Binding-site contacts:
Ligand atom C41 contacts residue ILE155 of chain 1.A at 3.5 Å (hydrophobic).
Ligand atom N3 contacts residue VAL160 of chain 1.C at 3.5 Å.
Ligand atom C2 contacts residue VAL160 of chain 1.C at 3.4 Å (hydrophobic).
Ligand atom N11 contacts residue ILE168 of chain 1.A at 2.8 Å (h-bond).
Ligand atom O3'1 contacts residue ASN159 of chain 1.A at 3.2 Å (h-bond).
Ligand atom N71 contacts residue ILE155 of chain 1.A at 3.3 Å.
Ligand atom O1P contacts residue PRO183 of chain 1.C at 3.6 Å.
Ligand atom N1 contacts residue ALA166 of chain 1.C at 3.3 Å (h-bond).
Ligand atom C51 contacts residue ILE155 of chain 1.A at 3.3 Å (hydrophobic).
Ligand atom C2' contacts residue ASN159 of chain 1.C at 3.5 Å.
Ligand atom C21 contacts residue ALA166 of chain 1.A at 2.9 Å (hydrophobic).
Ligand atom O4'1 contacts residue ASN159 of chain 1.A at 3.5 Å (h-bond).
Ligand atom O1P1 contacts residue PRO183 of chain 1.A at 3.1 Å.
Ligand atom N61 contacts residue ILE168 of chain 1.A at 3.0 Å (h-bond).
Ligand atom O2' contacts residue HIS162 of chain 1.C at 3.1 Å.
Ligand atom O4'1 contacts residue GLY156 of chain 1.A at 3.5 Å.
Ligand atom N31 contacts residue TRP161 of chain 1.A at 2.9 Å (h-bond).
Ligand atom C2 contacts residue TRP161 of chain 1.C at 3.0 Å (hydrophobic).
Ligand atom O2P1 contacts residue PRO183 of chain 1.A at 3.1 Å.
Ligand atom C1'1 contacts residue VAL160 of chain 1.A at 3.4 Å (hydrophobic).
Ligand atom C81 contacts residue ILE155 of chain 1.A at 3.5 Å (hydrophobic).
Ligand atom C4'1 contacts residue ASN159 of chain 1.A at 3.0 Å.
Ligand atom N3 contacts residue TRP161 of chain 1.C at 2.8 Å (h-bond).
Ligand atom C21 contacts residue TRP161 of chain 1.A at 3.5 Å (hydrophobic).
Ligand atom C3'1 contacts residue ASN159 of chain 1.A at 3.5 Å.
Ligand atom C4' contacts residue ASN159 of chain 1.C at 3.4 Å.
Ligand atom N6 contacts residue ILE168 of chain 1.C at 3.4 Å (h-bond).
Ligand atom C2 contacts residue ALA166 of chain 1.C at 2.9 Å (hydrophobic).
Ligand atom O2'1 contacts residue ASN159 of chain 1.A at 2.8 Å (h-bond).
Ligand atom O2' contacts residue ASN159 of chain 1.C at 2.6 Å (h-bond).
Ligand atom C1' contacts residue ASN159 of chain 1.C at 3.5 Å.
Ligand atom N91 contacts residue ILE155 of chain 1.A at 3.6 Å.
Ligand atom N11 contacts residue THR167 of chain 1.A at 3.5 Å.
Ligand atom O2'1 contacts residue HIS162 of chain 1.A at 3.1 Å.
Ligand atom O2'1 contacts residue TRP161 of chain 1.A at 3.3 Å (h-bond).
Ligand atom N1 contacts residue ILE168 of chain 1.C at 3.4 Å (h-bond).
Ligand atom O2P contacts residue HIS162 of chain 1.A at 2.8 Å (h-bond).
Ligand atom O2P contacts residue PRO183 of chain 1.C at 3.5 Å.
Ligand atom P contacts residue HIS162 of chain 1.A at 3.5 Å.
Ligand atom O4' contacts residue ASN159 of chain 1.C at 3.2 Å (h-bond).

A protein and the small-molecule ligand that binds it are described below.
Small molecule (SMILES): Nc1ncnc2c1ncn2[C@@H]1O[C@@H]2CO[P](=O)(O)O[C@H]3[C@@H](O)[C@H](n4cnc5c(N)ncnc54)O[C@@H]3CO[P](=O)(O)O[C@H]2[C@H]1O

Sequence of chain 1.A:
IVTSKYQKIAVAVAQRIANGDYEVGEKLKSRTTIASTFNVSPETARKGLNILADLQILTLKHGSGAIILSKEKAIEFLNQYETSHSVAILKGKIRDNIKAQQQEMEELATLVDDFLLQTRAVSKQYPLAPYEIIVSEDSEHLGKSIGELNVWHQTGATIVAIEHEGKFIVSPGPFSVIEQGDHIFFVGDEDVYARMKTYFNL

Sequence of chain 1.C:
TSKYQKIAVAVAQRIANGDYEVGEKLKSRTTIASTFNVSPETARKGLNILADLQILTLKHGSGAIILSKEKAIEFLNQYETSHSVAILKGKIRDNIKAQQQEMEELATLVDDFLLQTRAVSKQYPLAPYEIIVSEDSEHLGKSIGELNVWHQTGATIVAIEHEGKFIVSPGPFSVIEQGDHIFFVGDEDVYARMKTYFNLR